Sequence of chain 1.A:
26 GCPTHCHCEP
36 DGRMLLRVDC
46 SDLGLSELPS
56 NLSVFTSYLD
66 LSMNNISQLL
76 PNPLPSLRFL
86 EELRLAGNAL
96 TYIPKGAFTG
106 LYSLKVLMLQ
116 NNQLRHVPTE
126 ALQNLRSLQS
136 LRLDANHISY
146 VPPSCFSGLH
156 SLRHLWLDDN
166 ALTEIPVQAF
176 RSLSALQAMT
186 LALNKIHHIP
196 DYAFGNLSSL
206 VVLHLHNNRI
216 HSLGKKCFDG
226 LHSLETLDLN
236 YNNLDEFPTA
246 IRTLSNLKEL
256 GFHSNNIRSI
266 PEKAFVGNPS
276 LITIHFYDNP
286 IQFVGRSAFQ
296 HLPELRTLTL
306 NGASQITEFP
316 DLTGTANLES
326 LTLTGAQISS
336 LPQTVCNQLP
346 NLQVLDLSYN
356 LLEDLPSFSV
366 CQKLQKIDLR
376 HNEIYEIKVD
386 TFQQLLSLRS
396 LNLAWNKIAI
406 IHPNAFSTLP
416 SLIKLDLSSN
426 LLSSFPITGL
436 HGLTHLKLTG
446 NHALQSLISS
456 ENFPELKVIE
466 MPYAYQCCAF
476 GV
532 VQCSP

Binding-site contacts:
Ligand atom O7 contacts residue ASN56 of chain 1.A at 2.8 Å (h-bond).
Ligand atom C5 contacts residue ASN56 of chain 1.A at 3.7 Å.
Ligand atom C7 contacts residue ASN56 of chain 1.A at 3.0 Å.
Ligand atom O5 contacts residue ASN56 of chain 1.A at 2.4 Å (h-bond).
Ligand atom C1 contacts residue ASN56 of chain 1.A at 1.4 Å.
Ligand atom N2 contacts residue ASN56 of chain 1.A at 2.7 Å (h-bond).
Ligand atom C8 contacts residue ASN56 of chain 1.A at 4.2 Å.
Ligand atom C3 contacts residue ASN56 of chain 1.A at 3.7 Å.
Ligand atom C4 contacts residue ASN56 of chain 1.A at 4.1 Å.
Ligand atom C1 contacts residue SER55 of chain 1.A at 4.3 Å.
Ligand atom C6 contacts residue ASN56 of chain 1.A at 4.5 Å.
Ligand atom O6 contacts residue ASN56 of chain 1.A at 4.2 Å.
Ligand atom C2 contacts residue ASN56 of chain 1.A at 2.3 Å.

The protein below binds the small molecule below.
Small molecule (SMILES): CC(=O)N[C@@H]1[C@@H](O)[C@H](O)[C@@H](CO)O[C@H]1O